Binding-site contacts:
Ligand atom O6 contacts residue GLY66 of chain 1.K at 2.6 Å (h-bond).
Ligand atom C2 contacts residue GLY66 of chain 1.K at 3.7 Å.
Ligand atom C5 contacts residue HIS65 of chain 1.L at 4.0 Å.
Ligand atom O5 contacts residue ASN63 of chain 1.L at 3.4 Å (h-bond).
Ligand atom C4 contacts residue GLY66 of chain 1.K at 4.0 Å.
Ligand atom O2 contacts residue ASN64 of chain 1.K at 2.7 Å (h-bond).
Ligand atom O1 contacts residue GLN29 of chain 1.L at 3.6 Å.
Ligand atom C6 contacts residue ASP110 of chain 1.L at 3.2 Å.
Ligand atom O1 contacts residue TRP23 of chain 1.L at 3.2 Å.
Ligand atom C3 contacts residue TRP114 of chain 1.L at 4.1 Å (hydrophobic).
Ligand atom O2 contacts residue VAL65 of chain 1.K at 3.5 Å (h-bond).
Ligand atom C2 contacts residue TRP23 of chain 1.L at 3.5 Å (hydrophobic).
Ligand atom O3 contacts residue ASN64 of chain 1.K at 3.0 Å (h-bond).
Ligand atom O6 contacts residue VAL65 of chain 1.K at 3.6 Å.
Ligand atom C1 contacts residue ASN63 of chain 1.L at 3.3 Å.
Ligand atom C6 contacts residue ALA106 of chain 1.L at 4.1 Å (hydrophobic).
Ligand atom C5 contacts residue THR64 of chain 1.L at 3.6 Å.
Ligand atom O2 contacts residue GLY66 of chain 1.K at 3.2 Å (h-bond).
Ligand atom C5 contacts residue GLY66 of chain 1.K at 3.7 Å.
Ligand atom C1 contacts residue TRP23 of chain 1.L at 3.4 Å (hydrophobic).
Ligand atom C2 contacts residue ASN64 of chain 1.K at 3.7 Å.
Ligand atom C4 contacts residue ASP110 of chain 1.L at 3.5 Å.
Ligand atom O3 contacts residue TRP114 of chain 1.L at 3.1 Å.
Ligand atom O4 contacts residue ASP110 of chain 1.L at 2.5 Å (salt-bridge).
Ligand atom C3 contacts residue THR64 of chain 1.L at 4.2 Å.
Ligand atom C5 contacts residue ASP110 of chain 1.L at 3.9 Å.
Ligand atom O2 contacts residue TRP23 of chain 1.L at 4.1 Å.
Ligand atom C3 contacts residue ASN64 of chain 1.K at 3.5 Å.
Ligand atom C6 contacts residue GLY66 of chain 1.K at 3.7 Å.
Ligand atom O5 contacts residue VAL65 of chain 1.K at 4.0 Å.
Ligand atom C4 contacts residue TRP114 of chain 1.L at 3.5 Å (hydrophobic).
Ligand atom O4 contacts residue ASN64 of chain 1.K at 3.8 Å.
Ligand atom O1 contacts residue ASN63 of chain 1.L at 2.2 Å (h-bond).
Ligand atom O5 contacts residue GLY66 of chain 1.K at 2.8 Å (h-bond).
Ligand atom C4 contacts residue ASN64 of chain 1.K at 3.2 Å.
Ligand atom C1 contacts residue GLY66 of chain 1.K at 3.2 Å.
Ligand atom O1 contacts residue THR64 of chain 1.L at 3.2 Å (h-bond).
Ligand atom O4 contacts residue HIS65 of chain 1.L at 3.5 Å (h-bond).
Ligand atom O6 contacts residue ASP110 of chain 1.L at 3.3 Å (salt-bridge).
Ligand atom O4 contacts residue TRP114 of chain 1.L at 2.6 Å (h-bond).

Sequence of chain 1.L:
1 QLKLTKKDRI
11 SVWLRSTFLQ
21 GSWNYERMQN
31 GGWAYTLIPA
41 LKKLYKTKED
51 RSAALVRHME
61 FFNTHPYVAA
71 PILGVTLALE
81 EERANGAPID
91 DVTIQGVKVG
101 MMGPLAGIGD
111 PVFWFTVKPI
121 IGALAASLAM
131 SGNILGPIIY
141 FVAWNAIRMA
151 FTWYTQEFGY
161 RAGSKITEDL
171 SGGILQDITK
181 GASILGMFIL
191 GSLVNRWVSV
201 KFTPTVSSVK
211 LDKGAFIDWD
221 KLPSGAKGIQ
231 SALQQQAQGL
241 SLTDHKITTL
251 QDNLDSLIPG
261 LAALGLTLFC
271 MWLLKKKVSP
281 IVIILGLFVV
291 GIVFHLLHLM

Sequence of chain 1.K:
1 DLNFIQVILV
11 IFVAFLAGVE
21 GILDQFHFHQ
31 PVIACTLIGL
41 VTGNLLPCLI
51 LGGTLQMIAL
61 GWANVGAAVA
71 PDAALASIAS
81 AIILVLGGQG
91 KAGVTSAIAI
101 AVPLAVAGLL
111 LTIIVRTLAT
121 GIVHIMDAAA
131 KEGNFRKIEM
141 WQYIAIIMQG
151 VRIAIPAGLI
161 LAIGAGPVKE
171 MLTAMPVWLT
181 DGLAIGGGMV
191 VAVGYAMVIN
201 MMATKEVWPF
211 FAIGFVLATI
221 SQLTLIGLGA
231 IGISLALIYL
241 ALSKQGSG

The small molecule below binds the protein below.
Small molecule (SMILES): OC[C@H]1O[C@H](O)[C@@H](O)[C@@H](O)[C@@H]1O